This small molecule binds to this protein.
Small molecule (SMILES): Nc1nc2c(ncn2[C@@H]2O[C@H](CO[P](=O)(O)O[P](=O)(O)OP(O)(O)=S)[C@@H](O)[C@H]2O)c(=O)[nH]1

Sequence of chain 1.B:
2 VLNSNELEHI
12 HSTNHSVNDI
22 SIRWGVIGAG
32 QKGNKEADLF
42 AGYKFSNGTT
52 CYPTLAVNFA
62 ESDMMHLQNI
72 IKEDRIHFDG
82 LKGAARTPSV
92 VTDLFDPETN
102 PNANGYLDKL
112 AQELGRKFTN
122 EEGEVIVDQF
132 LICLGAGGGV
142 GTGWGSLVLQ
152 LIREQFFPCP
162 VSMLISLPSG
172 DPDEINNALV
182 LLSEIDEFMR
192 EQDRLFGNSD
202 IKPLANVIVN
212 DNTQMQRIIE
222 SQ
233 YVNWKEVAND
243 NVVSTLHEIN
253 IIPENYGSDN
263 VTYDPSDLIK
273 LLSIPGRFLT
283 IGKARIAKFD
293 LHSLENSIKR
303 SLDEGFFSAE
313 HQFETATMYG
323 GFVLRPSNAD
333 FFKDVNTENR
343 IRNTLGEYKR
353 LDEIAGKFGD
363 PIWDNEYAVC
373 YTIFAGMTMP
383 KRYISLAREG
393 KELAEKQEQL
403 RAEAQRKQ

Binding-site contacts:
Ligand atom O2A contacts residue GLN32 of chain 1.B at 3.1 Å (h-bond).
Ligand atom C2 contacts residue LYS33 of chain 1.B at 3.5 Å.
Ligand atom O2B contacts residue GLY142 of chain 1.B at 2.5 Å (h-bond).
Ligand atom N1 contacts residue LYS33 of chain 1.B at 3.4 Å.
Ligand atom O2G contacts residue GLY139 of chain 1.B at 3.7 Å.
Ligand atom O3B contacts residue GLY140 of chain 1.B at 3.0 Å (h-bond).
Ligand atom S1G contacts residue GLY140 of chain 1.B at 3.1 Å (h-bond).
Ligand atom N2 contacts residue MET216 of chain 1.B at 3.8 Å.
Ligand atom O3B contacts residue GLY139 of chain 1.B at 3.1 Å.
Ligand atom N7 contacts residue LYS36 of chain 1.B at 3.7 Å.
Ligand atom N1 contacts residue ASN241 of chain 1.B at 3.0 Å (h-bond).
Ligand atom C5 contacts residue LYS33 of chain 1.B at 3.4 Å.
Ligand atom O1B contacts residue GLN32 of chain 1.B at 3.4 Å (h-bond).
Ligand atom O2G contacts residue GLY140 of chain 1.B at 3.4 Å (h-bond).
Ligand atom O6 contacts residue LYS36 of chain 1.B at 3.0 Å (salt-bridge).
Ligand atom O2A contacts residue LYS33 of chain 1.B at 2.6 Å (salt-bridge).
Ligand atom C6 contacts residue LYS33 of chain 1.B at 3.4 Å.
Ligand atom C1' contacts residue ASN213 of chain 1.B at 3.7 Å.
Ligand atom C2 contacts residue ASN213 of chain 1.B at 3.7 Å.
Ligand atom N3 contacts residue ASN213 of chain 1.B at 3.5 Å (h-bond).
Ligand atom O3' contacts residue GLU175 of chain 1.B at 2.9 Å (salt-bridge).
Ligand atom O2B contacts residue VAL141 of chain 1.B at 3.3 Å.
Ligand atom O3G contacts residue MG1 of chain 1.K at 2.0 Å.
Ligand atom PB contacts residue MG1 of chain 1.K at 3.4 Å.
Ligand atom C4 contacts residue LYS33 of chain 1.B at 3.5 Å.
Ligand atom C5' contacts residue GLY136 of chain 1.B at 3.7 Å.
Ligand atom N3 contacts residue SER167 of chain 1.B at 3.7 Å.
Ligand atom PG contacts residue MG1 of chain 1.K at 3.3 Å.
Ligand atom O1B contacts residue ASP64 of chain 1.B at 3.4 Å (salt-bridge).
Ligand atom N2 contacts residue ASN213 of chain 1.B at 3.0 Å (h-bond).
Ligand atom N2 contacts residue SER167 of chain 1.B at 3.6 Å (h-bond).
Ligand atom O3B contacts residue VAL141 of chain 1.B at 3.6 Å.
Ligand atom O1B contacts residue MG1 of chain 1.K at 2.1 Å.
Ligand atom O6 contacts residue ASN241 of chain 1.B at 3.0 Å (h-bond).
Ligand atom O2B contacts residue GLY31 of chain 1.B at 3.1 Å.
Ligand atom O1A contacts residue MG1 of chain 1.K at 3.7 Å.
Ligand atom N7 contacts residue LYS33 of chain 1.B at 3.8 Å.
Ligand atom S1G contacts residue VAL141 of chain 1.B at 3.2 Å (h-bond).
Ligand atom PG contacts residue GLY140 of chain 1.B at 3.4 Å.
Ligand atom N3 contacts residue LYS33 of chain 1.B at 3.5 Å.